The small molecule below binds the protein below.
Small molecule (SMILES): CNCc1cccc(CCc2ccc3c(C)cc(N)nc3c2)c1

Sequence of chain 1.B:
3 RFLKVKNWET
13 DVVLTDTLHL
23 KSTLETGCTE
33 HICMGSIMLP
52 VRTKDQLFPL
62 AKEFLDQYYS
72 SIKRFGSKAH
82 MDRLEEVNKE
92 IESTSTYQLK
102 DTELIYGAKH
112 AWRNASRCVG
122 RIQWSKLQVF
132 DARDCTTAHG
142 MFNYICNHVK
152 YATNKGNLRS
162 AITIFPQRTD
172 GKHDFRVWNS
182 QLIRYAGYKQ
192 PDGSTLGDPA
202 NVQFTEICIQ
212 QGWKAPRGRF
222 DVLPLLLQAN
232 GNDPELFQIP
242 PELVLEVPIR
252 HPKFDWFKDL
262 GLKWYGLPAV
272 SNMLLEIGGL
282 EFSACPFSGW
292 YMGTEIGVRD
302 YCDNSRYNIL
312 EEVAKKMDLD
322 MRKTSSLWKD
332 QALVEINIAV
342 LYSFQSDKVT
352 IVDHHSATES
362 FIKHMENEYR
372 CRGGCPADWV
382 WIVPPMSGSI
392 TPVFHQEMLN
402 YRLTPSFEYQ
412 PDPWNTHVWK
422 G

Binding-site contacts:
Ligand atom C06 contacts residue HEM1 of chain 1.H at 3.6 Å.
Ligand atom C12 contacts residue HEM1 of chain 1.H at 3.6 Å.
Ligand atom N02 contacts residue PRO269 of chain 1.B at 3.9 Å.
Ligand atom C06 contacts residue PHE288 of chain 1.B at 3.8 Å (hydrophobic).
Ligand atom C09 contacts residue HEM1 of chain 1.H at 3.4 Å.
Ligand atom N01 contacts residue GLU296 of chain 1.B at 2.7 Å (salt-bridge).
Ligand atom C04 contacts residue HEM1 of chain 1.H at 3.7 Å.
Ligand atom C06 contacts residue VAL271 of chain 1.B at 3.5 Å (hydrophobic).
Ligand atom C27 contacts residue H4B1 of chain 1.I at 3.1 Å.
Ligand atom C29 contacts residue ARG300 of chain 1.B at 3.6 Å.
Ligand atom N28 contacts residue H4B1 of chain 1.I at 3.3 Å (h-bond).
Ligand atom C09 contacts residue GLU296 of chain 1.B at 3.5 Å.
Ligand atom C07 contacts residue VAL271 of chain 1.B at 3.4 Å (hydrophobic).
Ligand atom N28 contacts residue HEM1 of chain 1.H at 2.8 Å (h-bond).
Ligand atom C03 contacts residue PRO269 of chain 1.B at 4.0 Å (hydrophobic).
Ligand atom C08 contacts residue HEM1 of chain 1.H at 3.5 Å.
Ligand atom C02 contacts residue TRP291 of chain 1.B at 3.8 Å (hydrophobic).
Ligand atom N02 contacts residue TRP291 of chain 1.B at 2.7 Å (h-bond).
Ligand atom C27 contacts residue HEM1 of chain 1.H at 3.6 Å.
Ligand atom C10 contacts residue HEM1 of chain 1.H at 3.6 Å.
Ligand atom C03 contacts residue HEM1 of chain 1.H at 3.3 Å.
Ligand atom C02 contacts residue HEM1 of chain 1.H at 3.5 Å.
Ligand atom C25 contacts residue HEM1 of chain 1.H at 3.6 Å.
Ligand atom N28 contacts residue ARG300 of chain 1.B at 3.6 Å.
Ligand atom C25 contacts residue H4B1 of chain 1.I at 3.8 Å.
Ligand atom C11 contacts residue GLY290 of chain 1.B at 3.9 Å.
Ligand atom C29 contacts residue HEM1 of chain 1.H at 4.0 Å.
Ligand atom C02 contacts residue GLU296 of chain 1.B at 3.6 Å.
Ligand atom C11 contacts residue HEM1 of chain 1.H at 3.3 Å.
Ligand atom N02 contacts residue TYR292 of chain 1.B at 3.7 Å.
Ligand atom C26 contacts residue HEM1 of chain 1.H at 3.2 Å.
Ligand atom C05 contacts residue HEM1 of chain 1.H at 3.9 Å.
Ligand atom C10 contacts residue GLU296 of chain 1.B at 3.5 Å.
Ligand atom C07 contacts residue HEM1 of chain 1.H at 3.6 Å.
Ligand atom N01 contacts residue HEM1 of chain 1.H at 3.5 Å.
Ligand atom C22 contacts residue HEM1 of chain 1.H at 3.5 Å.
Ligand atom N02 contacts residue HEM1 of chain 1.H at 3.4 Å.
Ligand atom N02 contacts residue GLU296 of chain 1.B at 2.8 Å (salt-bridge).
Ligand atom C23 contacts residue HEM1 of chain 1.H at 3.9 Å.
Ligand atom C11 contacts residue PHE288 of chain 1.B at 3.8 Å (hydrophobic).